Binding-site contacts:
Ligand atom N2 contacts residue ASP244 of chain 1.A at 3.6 Å.
Ligand atom O1 contacts residue HIS22 of chain 1.A at 3.7 Å.
Ligand atom C19 contacts residue ZN1 of chain 1.E at 3.0 Å.
Ligand atom C10 contacts residue GLY212 of chain 1.A at 3.9 Å.
Ligand atom C3 contacts residue THR193 of chain 1.A at 3.3 Å.
Ligand atom C19 contacts residue ASP244 of chain 1.A at 3.4 Å.
Ligand atom O2 contacts residue THR193 of chain 1.A at 2.6 Å (h-bond).
Ligand atom N1 contacts residue THR193 of chain 1.A at 3.3 Å (h-bond).
Ligand atom C2 contacts residue PHE194 of chain 1.A at 3.9 Å (hydrophobic).
Ligand atom O1 contacts residue MET65 of chain 1.A at 3.4 Å (h-bond).
Ligand atom C18 contacts residue MET65 of chain 1.A at 3.9 Å (hydrophobic).
Ligand atom C4 contacts residue PHE194 of chain 1.A at 3.7 Å (hydrophobic).
Ligand atom N2 contacts residue ZN1 of chain 1.E at 3.1 Å.
Ligand atom C6 contacts residue ALA209 of chain 1.A at 3.8 Å (hydrophobic).
Ligand atom C17 contacts residue VAL219 of chain 1.A at 3.8 Å (hydrophobic).
Ligand atom C17 contacts residue GLY212 of chain 1.A at 3.9 Å.
Ligand atom C4 contacts residue GLY195 of chain 1.A at 3.9 Å.
Ligand atom O2 contacts residue HIS240 of chain 1.A at 2.9 Å (h-bond).
Ligand atom O3 contacts residue HIS267 of chain 1.A at 3.2 Å (h-bond).
Ligand atom C18 contacts residue THR193 of chain 1.A at 3.9 Å.
Ligand atom C12 contacts residue GLY212 of chain 1.A at 3.6 Å.
Ligand atom N1 contacts residue PHE194 of chain 1.A at 3.8 Å.
Ligand atom O3 contacts residue GLU80 of chain 1.A at 2.5 Å (salt-bridge).
Ligand atom C11 contacts residue GLY212 of chain 1.A at 3.7 Å.
Ligand atom O2 contacts residue ZN1 of chain 1.E at 2.2 Å.
Ligand atom O2 contacts residue ASP244 of chain 1.A at 3.1 Å (salt-bridge).
Ligand atom N2 contacts residue MET65 of chain 1.A at 3.3 Å (h-bond).
Ligand atom C1 contacts residue THR193 of chain 1.A at 3.7 Å.
Ligand atom C3 contacts residue PHE194 of chain 1.A at 3.2 Å (hydrophobic).
Ligand atom O3 contacts residue HIS81 of chain 1.A at 3.2 Å (h-bond).
Ligand atom O3 contacts residue ASP244 of chain 1.A at 3.4 Å (salt-bridge).
Ligand atom O2 contacts residue HIS81 of chain 1.A at 3.8 Å.
Ligand atom C17 contacts residue SER213 of chain 1.A at 3.6 Å.
Ligand atom C19 contacts residue THR193 of chain 1.A at 3.3 Å.
Ligand atom O3 contacts residue ZN1 of chain 1.E at 2.3 Å.
Ligand atom N2 contacts residue GLU80 of chain 1.A at 3.2 Å (salt-bridge).
Ligand atom C14 contacts residue MET197 of chain 1.A at 3.8 Å (hydrophobic).
Ligand atom C19 contacts residue HIS267 of chain 1.A at 3.9 Å.
Ligand atom C11 contacts residue SER213 of chain 1.A at 3.9 Å.
Ligand atom N2 contacts residue HIS267 of chain 1.A at 3.0 Å (h-bond).

A protein and the small-molecule ligand that binds it are described below.
Small molecule (SMILES): NC[C@H](NC(=O)c1ccc(C#CC#Cc2ccccc2)cc1)C(=O)NO

Sequence of chain 1.A:
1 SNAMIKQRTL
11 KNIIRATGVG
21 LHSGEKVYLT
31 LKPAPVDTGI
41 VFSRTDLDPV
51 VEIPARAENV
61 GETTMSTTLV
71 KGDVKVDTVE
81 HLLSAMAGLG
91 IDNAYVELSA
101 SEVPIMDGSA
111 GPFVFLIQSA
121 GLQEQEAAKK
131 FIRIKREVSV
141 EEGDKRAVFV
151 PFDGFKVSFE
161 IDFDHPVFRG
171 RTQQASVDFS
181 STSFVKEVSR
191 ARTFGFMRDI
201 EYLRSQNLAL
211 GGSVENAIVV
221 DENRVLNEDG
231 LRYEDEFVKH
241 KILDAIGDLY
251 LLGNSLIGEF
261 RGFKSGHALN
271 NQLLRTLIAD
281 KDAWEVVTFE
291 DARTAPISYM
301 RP